Binding-site contacts:
Ligand atom O contacts residue ARG113 of chain 1.B at 3.4 Å (salt-bridge).
Ligand atom CD1 contacts residue ARG100 of chain 1.B at 3.6 Å.
Ligand atom CD2 contacts residue HIS92 of chain 1.A at 3.5 Å.
Ligand atom CA contacts residue HIS92 of chain 1.A at 3.4 Å.
Ligand atom OD1 contacts residue HIS96 of chain 1.A at 2.6 Å (h-bond).
Ligand atom CG contacts residue HIS96 of chain 1.A at 3.5 Å.
Ligand atom CG contacts residue ARG100 of chain 1.B at 3.5 Å.
Ligand atom CB contacts residue VAL116 of chain 1.B at 3.8 Å (hydrophobic).
Ligand atom OD1 contacts residue TYR94 of chain 1.A at 3.4 Å (h-bond).
Ligand atom O contacts residue PHE93 of chain 1.A at 3.1 Å.
Ligand atom NZ contacts residue ASP56 of chain 1.B at 2.7 Å (salt-bridge).
Ligand atom CA contacts residue TYR94 of chain 1.A at 3.6 Å (hydrophobic).
Ligand atom OD1 contacts residue LEU91 of chain 1.A at 3.5 Å (h-bond).
Ligand atom CE contacts residue TYR54 of chain 1.B at 3.7 Å (hydrophobic).
Ligand atom CB contacts residue TYR94 of chain 1.A at 3.4 Å (hydrophobic).
Ligand atom C contacts residue ARG113 of chain 1.B at 3.5 Å.
Ligand atom CE contacts residue ASP56 of chain 1.B at 3.5 Å.
Ligand atom CB contacts residue HIS92 of chain 1.A at 3.6 Å.
Ligand atom O contacts residue TYR94 of chain 1.A at 2.8 Å (h-bond).
Ligand atom OD2 contacts residue LEU91 of chain 1.A at 3.3 Å (h-bond).
Ligand atom CG contacts residue LEU91 of chain 1.A at 3.0 Å (hydrophobic).
Ligand atom CD contacts residue TYR54 of chain 1.B at 3.4 Å (hydrophobic).
Ligand atom NZ contacts residue ASP58 of chain 1.B at 3.8 Å.
Ligand atom CB contacts residue HIS92 of chain 1.A at 3.1 Å.
Ligand atom CD2 contacts residue PHE93 of chain 1.A at 3.5 Å (hydrophobic).
Ligand atom CH2 contacts residue PRO103 of chain 1.B at 3.8 Å (hydrophobic).
Ligand atom C contacts residue ARG113 of chain 1.B at 3.7 Å.
Ligand atom O contacts residue TYR94 of chain 1.A at 3.3 Å.
Ligand atom O contacts residue ARG113 of chain 1.B at 2.8 Å (salt-bridge).
Ligand atom OD1 contacts residue ARG100 of chain 1.B at 2.9 Å (salt-bridge).
Ligand atom N contacts residue TYR94 of chain 1.A at 3.3 Å (h-bond).
Ligand atom CG contacts residue VAL116 of chain 1.B at 3.7 Å (hydrophobic).
Ligand atom OD2 contacts residue ARG100 of chain 1.B at 2.9 Å (salt-bridge).
Ligand atom CB contacts residue LEU91 of chain 1.A at 2.9 Å (hydrophobic).
Ligand atom CD1 contacts residue VAL116 of chain 1.B at 3.4 Å (hydrophobic).
Ligand atom CZ2 contacts residue GLY33 of chain 1.B at 3.5 Å.
Ligand atom N contacts residue ARG113 of chain 1.B at 3.5 Å (salt-bridge).
Ligand atom CA contacts residue HIS92 of chain 1.A at 3.7 Å.
Ligand atom C contacts residue HIS92 of chain 1.A at 3.6 Å.
Ligand atom N contacts residue HIS92 of chain 1.A at 2.6 Å (h-bond).

Sequence of chain 1.A:
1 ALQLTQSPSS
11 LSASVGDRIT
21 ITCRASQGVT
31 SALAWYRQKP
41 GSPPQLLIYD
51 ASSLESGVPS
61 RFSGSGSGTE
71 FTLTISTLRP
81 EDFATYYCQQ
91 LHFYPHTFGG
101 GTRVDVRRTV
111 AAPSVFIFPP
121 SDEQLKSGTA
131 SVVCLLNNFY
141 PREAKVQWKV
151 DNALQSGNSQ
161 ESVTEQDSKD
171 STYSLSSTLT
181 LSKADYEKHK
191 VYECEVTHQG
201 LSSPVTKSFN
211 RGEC

Sequence of chain 1.B:
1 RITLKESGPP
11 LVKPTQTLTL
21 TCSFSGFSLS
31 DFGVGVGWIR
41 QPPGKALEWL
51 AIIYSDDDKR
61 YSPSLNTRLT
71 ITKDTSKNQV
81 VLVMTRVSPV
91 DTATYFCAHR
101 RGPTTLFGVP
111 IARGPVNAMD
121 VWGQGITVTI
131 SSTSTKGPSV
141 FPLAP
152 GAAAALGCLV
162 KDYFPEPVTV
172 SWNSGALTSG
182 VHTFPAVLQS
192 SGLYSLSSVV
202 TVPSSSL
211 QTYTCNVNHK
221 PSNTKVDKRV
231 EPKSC

The protein below binds the small molecule below.
Small molecule (SMILES): CC(C)C[C@H](NC(=O)[C@H](C)N)C(=O)N[C@@H](CC(=O)O)C(=O)N[C@@H](CCCCN)C(=O)N[C@@H](CC1=CN=C2C=CC=CC12)C(=O)N[C@@H](C)C(=O)N[C@@H](CO)C(=O)O